Sequence of chain 60.A:
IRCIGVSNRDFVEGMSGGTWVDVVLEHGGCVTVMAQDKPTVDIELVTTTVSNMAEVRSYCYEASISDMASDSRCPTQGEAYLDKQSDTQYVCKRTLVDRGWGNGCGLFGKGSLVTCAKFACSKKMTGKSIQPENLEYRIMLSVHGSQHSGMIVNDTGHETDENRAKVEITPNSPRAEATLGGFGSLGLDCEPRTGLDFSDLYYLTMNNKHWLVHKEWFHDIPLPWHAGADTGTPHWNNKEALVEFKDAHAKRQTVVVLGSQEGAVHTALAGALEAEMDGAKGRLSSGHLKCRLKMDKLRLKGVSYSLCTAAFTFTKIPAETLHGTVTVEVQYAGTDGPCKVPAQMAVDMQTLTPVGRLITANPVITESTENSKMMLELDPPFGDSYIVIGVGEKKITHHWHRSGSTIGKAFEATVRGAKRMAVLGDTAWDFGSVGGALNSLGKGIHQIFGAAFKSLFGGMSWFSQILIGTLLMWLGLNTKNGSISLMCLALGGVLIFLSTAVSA

Binding-site contacts:
Ligand atom C8 contacts residue VAL153 of chain 60.A at 4.4 Å (hydrophobic).
Ligand atom N2 contacts residue THR160 of chain 60.A at 3.5 Å.
Ligand atom O5 contacts residue HIS158 of chain 60.A at 3.8 Å.
Ligand atom C4 contacts residue ASN154 of chain 60.A at 4.3 Å.
Ligand atom O7 contacts residue ASN154 of chain 60.A at 2.7 Å (h-bond).
Ligand atom O5 contacts residue ASN154 of chain 60.A at 2.4 Å (h-bond).
Ligand atom C5 contacts residue THR160 of chain 60.A at 3.7 Å.
Ligand atom C7 contacts residue THR160 of chain 60.A at 3.4 Å.
Ligand atom O7 contacts residue THR160 of chain 60.A at 2.5 Å.
Ligand atom C6 contacts residue HIS158 of chain 60.A at 4.0 Å.
Ligand atom C8 contacts residue ASN154 of chain 60.A at 4.1 Å.
Ligand atom C2 contacts residue THR160 of chain 60.A at 2.7 Å.
Ligand atom C3 contacts residue THR160 of chain 60.A at 3.9 Å.
Ligand atom C5 contacts residue ASN154 of chain 60.A at 3.8 Å.
Ligand atom C2 contacts residue ASN154 of chain 60.A at 2.5 Å.
Ligand atom O6 contacts residue HIS158 of chain 60.A at 3.4 Å (h-bond).
Ligand atom C7 contacts residue ASN154 of chain 60.A at 3.0 Å.
Ligand atom O5 contacts residue THR160 of chain 60.A at 3.2 Å.
Ligand atom N2 contacts residue ASN154 of chain 60.A at 3.0 Å (h-bond).
Ligand atom C1 contacts residue THR160 of chain 60.A at 3.0 Å.
Ligand atom C4 contacts residue THR160 of chain 60.A at 3.6 Å.
Ligand atom O3 contacts residue THR160 of chain 60.A at 4.3 Å.
Ligand atom C1 contacts residue ASN154 of chain 60.A at 1.6 Å.
Ligand atom C6 contacts residue THR160 of chain 60.A at 3.7 Å.
Ligand atom C3 contacts residue ASN154 of chain 60.A at 3.9 Å.
Ligand atom O7 contacts residue ASP161 of chain 60.A at 3.7 Å.
Ligand atom C8 contacts residue ILE152 of chain 60.A at 4.3 Å (hydrophobic).

This small molecule binds to this protein.
Small molecule (SMILES): CC(=O)N[C@@H]1[C@@H](O)[C@H](O)[C@@H](CO)O[C@H]1O